Sequence of chain 1.A:
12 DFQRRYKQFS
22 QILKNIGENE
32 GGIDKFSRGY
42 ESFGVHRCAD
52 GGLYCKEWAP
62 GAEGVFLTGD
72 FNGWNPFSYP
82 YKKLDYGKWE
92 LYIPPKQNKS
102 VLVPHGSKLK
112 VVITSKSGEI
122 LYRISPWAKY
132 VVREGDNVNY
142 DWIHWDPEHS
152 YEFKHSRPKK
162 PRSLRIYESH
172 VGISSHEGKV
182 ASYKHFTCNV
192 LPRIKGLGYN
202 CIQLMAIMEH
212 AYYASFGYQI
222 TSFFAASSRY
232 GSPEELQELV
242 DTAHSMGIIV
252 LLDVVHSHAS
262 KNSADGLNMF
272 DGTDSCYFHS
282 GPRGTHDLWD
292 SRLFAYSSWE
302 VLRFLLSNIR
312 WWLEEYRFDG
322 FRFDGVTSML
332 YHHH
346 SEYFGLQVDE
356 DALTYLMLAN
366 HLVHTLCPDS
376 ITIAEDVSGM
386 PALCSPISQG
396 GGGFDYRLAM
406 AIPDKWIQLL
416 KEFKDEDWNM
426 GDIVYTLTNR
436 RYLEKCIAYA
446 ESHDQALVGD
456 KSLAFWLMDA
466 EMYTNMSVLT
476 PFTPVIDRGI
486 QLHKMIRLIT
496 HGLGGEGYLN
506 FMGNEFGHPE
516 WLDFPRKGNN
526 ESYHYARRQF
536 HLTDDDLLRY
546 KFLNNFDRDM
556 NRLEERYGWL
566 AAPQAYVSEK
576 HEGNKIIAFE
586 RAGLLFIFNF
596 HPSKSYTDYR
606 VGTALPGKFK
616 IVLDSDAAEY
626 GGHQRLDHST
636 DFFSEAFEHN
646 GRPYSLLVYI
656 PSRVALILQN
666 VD

Binding-site contacts:
Ligand atom O2 contacts residue PRO61 of chain 1.A at 3.5 Å.
Ligand atom C2 contacts residue TRP300 of chain 1.A at 3.6 Å (hydrophobic).
Ligand atom O6 contacts residue GLY88 of chain 1.A at 3.9 Å.
Ligand atom O6 contacts residue PRO61 of chain 1.A at 3.0 Å (h-bond).
Ligand atom O2 contacts residue LYS89 of chain 1.A at 3.9 Å.
Ligand atom O3 contacts residue GLU301 of chain 1.A at 3.7 Å.
Ligand atom O2B contacts residue GLU31 of chain 1.A at 2.8 Å (salt-bridge).
Ligand atom C4 contacts residue GLY88 of chain 1.A at 3.9 Å.
Ligand atom C2B contacts residue ASN30 of chain 1.A at 3.8 Å.
Ligand atom O2 contacts residue TRP59 of chain 1.A at 3.4 Å.
Ligand atom C6 contacts residue PRO61 of chain 1.A at 3.4 Å (hydrophobic).
Ligand atom O3 contacts residue GLU301 of chain 1.A at 3.4 Å (salt-bridge).
Ligand atom O4 contacts residue GLY88 of chain 1.A at 4.1 Å.
Ligand atom C5 contacts residue TYR87 of chain 1.A at 3.8 Å (hydrophobic).
Ligand atom C2 contacts residue GLU301 of chain 1.A at 3.2 Å.
Ligand atom C5B contacts residue TYR87 of chain 1.A at 4.0 Å (hydrophobic).
Ligand atom C6 contacts residue GLY88 of chain 1.A at 3.6 Å.
Ligand atom C6 contacts residue TYR87 of chain 1.A at 3.9 Å (hydrophobic).
Ligand atom O6B contacts residue ASN30 of chain 1.A at 2.8 Å (h-bond).
Ligand atom O3 contacts residue TYR87 of chain 1.A at 3.8 Å.
Ligand atom C3 contacts residue TRP59 of chain 1.A at 4.0 Å (hydrophobic).
Ligand atom C3 contacts residue TRP300 of chain 1.A at 4.0 Å (hydrophobic).
Ligand atom N4A contacts residue TYR87 of chain 1.A at 3.9 Å.
Ligand atom C6B contacts residue ASN30 of chain 1.A at 4.0 Å.
Ligand atom O3 contacts residue TRP59 of chain 1.A at 3.3 Å (h-bond).
Ligand atom C4 contacts residue TRP300 of chain 1.A at 3.9 Å (hydrophobic).
Ligand atom C3 contacts residue TYR87 of chain 1.A at 3.7 Å (hydrophobic).
Ligand atom C2B contacts residue GLU31 of chain 1.A at 3.7 Å.
Ligand atom C3 contacts residue GLU301 of chain 1.A at 3.9 Å.
Ligand atom O2 contacts residue TYR87 of chain 1.A at 4.0 Å.
Ligand atom C3 contacts residue TYR87 of chain 1.A at 3.8 Å (hydrophobic).
Ligand atom O3 contacts residue LYS89 of chain 1.A at 3.1 Å (salt-bridge).
Ligand atom O2 contacts residue GLU301 of chain 1.A at 2.4 Å (salt-bridge).
Ligand atom O4 contacts residue TYR87 of chain 1.A at 3.3 Å (h-bond).
Ligand atom O4 contacts residue TYR87 of chain 1.A at 3.4 Å.
Ligand atom O3 contacts residue ARG304 of chain 1.A at 3.5 Å (salt-bridge).
Ligand atom C7B contacts residue ASN30 of chain 1.A at 3.9 Å.
Ligand atom O3 contacts residue GLU31 of chain 1.A at 4.0 Å.
Ligand atom O3 contacts residue TRP300 of chain 1.A at 3.9 Å.
Ligand atom C3B contacts residue TYR87 of chain 1.A at 4.1 Å (hydrophobic).

This protein binds this small molecule.
Small molecule (SMILES): C[C@H]1O[C@H](O[C@H]2[C@H](O)[C@@H](O)[C@@H](O[C@H]3[C@H](O)[C@@H](O)[C@@H](O)O[C@@H]3CO)O[C@@H]2CO)[C@H](O)[C@@H](O)[C@@H]1N[C@H]1C=C(CO)[C@@H](O)[C@H](O)[C@H]1O